Binding-site contacts:
Ligand atom C contacts residue ASP378 of chain 1.H at 3.1 Å.
Ligand atom O contacts residue ASP378 of chain 1.H at 2.8 Å (salt-bridge).
Ligand atom C contacts residue ZN1 of chain 1.EC at 2.9 Å.
Ligand atom FAH contacts residue ALA496 of chain 1.H at 2.8 Å.
Ligand atom FAG contacts residue GLY309 of chain 1.H at 3.2 Å.
Ligand atom CA contacts residue LEU406 of chain 1.H at 3.2 Å (hydrophobic).
Ligand atom NAP contacts residue ZN1 of chain 1.CC at 3.0 Å.
Ligand atom NAP contacts residue LEU406 of chain 1.H at 3.3 Å (h-bond).
Ligand atom CAJ contacts residue GLY408 of chain 1.H at 3.6 Å.
Ligand atom OAF contacts residue ASP378 of chain 1.H at 2.9 Å (salt-bridge).
Ligand atom CAK contacts residue GLY408 of chain 1.H at 3.5 Å.
Ligand atom OAE contacts residue THR407 of chain 1.H at 3.2 Å.
Ligand atom NAP contacts residue ZN1 of chain 1.EC at 2.9 Å.
Ligand atom FAI contacts residue MET311 of chain 1.H at 3.5 Å.
Ligand atom NAP contacts residue LYS293 of chain 1.H at 3.6 Å (salt-bridge).
Ligand atom CAV contacts residue GLY408 of chain 1.H at 3.5 Å.
Ligand atom OAF contacts residue GLU380 of chain 1.H at 2.6 Å (salt-bridge).
Ligand atom NAP contacts residue ASP378 of chain 1.H at 3.1 Å (salt-bridge).
Ligand atom CAU contacts residue LEU411 of chain 1.H at 3.7 Å (hydrophobic).
Ligand atom OAE contacts residue GLY408 of chain 1.H at 3.3 Å (h-bond).
Ligand atom NAP contacts residue CO31 of chain 1.DC at 2.7 Å (h-bond).
Ligand atom CAX contacts residue LEU411 of chain 1.H at 3.7 Å (hydrophobic).
Ligand atom O contacts residue ZN1 of chain 1.EC at 2.2 Å.
Ligand atom CAU contacts residue ALA496 of chain 1.H at 3.6 Å (hydrophobic).
Ligand atom C contacts residue LEU406 of chain 1.H at 3.7 Å (hydrophobic).
Ligand atom OAF contacts residue ZN1 of chain 1.EC at 2.1 Å.
Ligand atom FAH contacts residue PHE502 of chain 1.H at 3.6 Å.
Ligand atom FAG contacts residue MET311 of chain 1.H at 3.4 Å.
Ligand atom CAM contacts residue GLY408 of chain 1.H at 3.4 Å.
Ligand atom CAM contacts residue LEU406 of chain 1.H at 3.6 Å (hydrophobic).
Ligand atom OAF contacts residue CO31 of chain 1.DC at 2.9 Å (h-bond).
Ligand atom O contacts residue LYS305 of chain 1.H at 3.0 Å (salt-bridge).
Ligand atom CAL contacts residue GLY408 of chain 1.H at 3.6 Å.
Ligand atom OAF contacts residue LYS293 of chain 1.H at 3.1 Å (salt-bridge).
Ligand atom CAO contacts residue ALA496 of chain 1.H at 3.6 Å (hydrophobic).
Ligand atom CAY contacts residue GLY408 of chain 1.H at 3.5 Å.
Ligand atom OAF contacts residue ASP298 of chain 1.H at 3.0 Å (salt-bridge).
Ligand atom O contacts residue ASP298 of chain 1.H at 3.1 Å (salt-bridge).
Ligand atom OAF contacts residue ZN1 of chain 1.CC at 2.0 Å.
Ligand atom FAI contacts residue PHE502 of chain 1.H at 3.1 Å.

Sequence of chain 1.H:
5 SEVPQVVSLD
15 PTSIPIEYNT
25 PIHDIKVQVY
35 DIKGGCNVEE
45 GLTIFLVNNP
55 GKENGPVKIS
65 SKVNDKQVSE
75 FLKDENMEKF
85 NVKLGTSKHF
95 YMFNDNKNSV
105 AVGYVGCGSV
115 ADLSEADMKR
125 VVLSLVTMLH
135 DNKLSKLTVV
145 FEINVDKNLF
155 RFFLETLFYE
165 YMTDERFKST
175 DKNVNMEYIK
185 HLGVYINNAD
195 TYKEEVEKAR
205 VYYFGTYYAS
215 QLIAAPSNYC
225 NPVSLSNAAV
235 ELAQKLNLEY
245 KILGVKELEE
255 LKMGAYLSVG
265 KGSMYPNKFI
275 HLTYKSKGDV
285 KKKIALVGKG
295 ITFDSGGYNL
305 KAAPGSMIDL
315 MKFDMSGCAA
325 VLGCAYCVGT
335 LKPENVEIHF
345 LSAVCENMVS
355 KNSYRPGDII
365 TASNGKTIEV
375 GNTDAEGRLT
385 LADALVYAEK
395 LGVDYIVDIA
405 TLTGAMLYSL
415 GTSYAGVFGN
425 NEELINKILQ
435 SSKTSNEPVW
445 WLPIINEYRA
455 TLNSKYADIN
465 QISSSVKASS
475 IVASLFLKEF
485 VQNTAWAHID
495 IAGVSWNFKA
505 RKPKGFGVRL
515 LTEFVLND

The small molecule below binds the protein below.
Small molecule (SMILES): CC(C)(C)C(=O)N[C@@H](C(=O)NO)c1ccc(-c2cc(F)c(F)c(F)c2)cc1